A protein and the small-molecule ligand that binds it are described below.
Small molecule (SMILES): CC(=O)N[C@H]1[C@H](Oc2ccc([N+](=O)[O-])cc2)O[C@H](CO)[C@@H](O)[C@@H]1O

Sequence of chain 1.C:
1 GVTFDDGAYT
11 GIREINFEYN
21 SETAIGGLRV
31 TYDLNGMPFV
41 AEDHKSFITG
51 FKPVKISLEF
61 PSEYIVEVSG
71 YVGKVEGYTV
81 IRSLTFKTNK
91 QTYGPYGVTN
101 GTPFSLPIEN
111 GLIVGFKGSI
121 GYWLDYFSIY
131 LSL

Binding-site contacts:
Ligand atom C1' contacts residue TYR122 of chain 1.C at 3.9 Å (hydrophobic).
Ligand atom C5' contacts residue TYR78 of chain 1.C at 3.7 Å (hydrophobic).
Ligand atom O6 contacts residue TRP123 of chain 1.C at 3.0 Å (h-bond).
Ligand atom C1' contacts residue TYR78 of chain 1.C at 3.4 Å (hydrophobic).
Ligand atom C6' contacts residue TYR78 of chain 1.C at 3.4 Å (hydrophobic).
Ligand atom C4 contacts residue TYR78 of chain 1.C at 3.8 Å (hydrophobic).
Ligand atom O3 contacts residue GLY1 of chain 1.C at 2.8 Å (h-bond).
Ligand atom C6 contacts residue ASP125 of chain 1.C at 3.1 Å.
Ligand atom C3' contacts residue TYR122 of chain 1.C at 3.8 Å (hydrophobic).
Ligand atom N1' contacts residue TYR122 of chain 1.C at 3.6 Å.
Ligand atom O5 contacts residue GLY121 of chain 1.C at 3.7 Å.
Ligand atom O7 contacts residue PHE47 of chain 1.C at 3.5 Å.
Ligand atom C2 contacts residue GLY1 of chain 1.C at 3.8 Å.
Ligand atom C6' contacts residue TYR122 of chain 1.C at 3.5 Å (hydrophobic).
Ligand atom O2' contacts residue TYR122 of chain 1.C at 3.7 Å.
Ligand atom C6 contacts residue VAL80 of chain 1.C at 3.9 Å (hydrophobic).
Ligand atom C5 contacts residue TYR78 of chain 1.C at 3.5 Å (hydrophobic).
Ligand atom C2' contacts residue TYR78 of chain 1.C at 3.5 Å (hydrophobic).
Ligand atom C2' contacts residue TYR122 of chain 1.C at 3.9 Å (hydrophobic).
Ligand atom O1 contacts residue TYR78 of chain 1.C at 3.7 Å.
Ligand atom C6 contacts residue TYR122 of chain 1.C at 4.0 Å (hydrophobic).
Ligand atom C3 contacts residue GLY1 of chain 1.C at 3.6 Å.
Ligand atom O5 contacts residue TYR122 of chain 1.C at 3.1 Å (h-bond).
Ligand atom C5' contacts residue TYR122 of chain 1.C at 3.6 Å (hydrophobic).
Ligand atom C4 contacts residue ASP125 of chain 1.C at 3.3 Å.
Ligand atom C4' contacts residue TYR122 of chain 1.C at 3.5 Å (hydrophobic).
Ligand atom O6 contacts residue GLY121 of chain 1.C at 3.6 Å.
Ligand atom O7 contacts residue GLY1 of chain 1.C at 3.1 Å.
Ligand atom O1' contacts residue TYR122 of chain 1.C at 3.7 Å.
Ligand atom O4 contacts residue GLY121 of chain 1.C at 3.7 Å.
Ligand atom C4 contacts residue GLY1 of chain 1.C at 3.8 Å.
Ligand atom C5 contacts residue ASP125 of chain 1.C at 3.8 Å.
Ligand atom C7 contacts residue PHE47 of chain 1.C at 3.8 Å (hydrophobic).
Ligand atom O4 contacts residue GLY1 of chain 1.C at 2.9 Å (h-bond).
Ligand atom O4 contacts residue ASP125 of chain 1.C at 2.6 Å (salt-bridge).
Ligand atom C3 contacts residue TYR78 of chain 1.C at 3.9 Å (hydrophobic).
Ligand atom C6 contacts residue TRP123 of chain 1.C at 3.8 Å (hydrophobic).
Ligand atom O2' contacts residue GLU76 of chain 1.C at 2.9 Å (salt-bridge).
Ligand atom O6 contacts residue ASP125 of chain 1.C at 2.7 Å (salt-bridge).
Ligand atom O6 contacts residue TYR122 of chain 1.C at 3.0 Å (h-bond).